Sequence of chain 1.A:
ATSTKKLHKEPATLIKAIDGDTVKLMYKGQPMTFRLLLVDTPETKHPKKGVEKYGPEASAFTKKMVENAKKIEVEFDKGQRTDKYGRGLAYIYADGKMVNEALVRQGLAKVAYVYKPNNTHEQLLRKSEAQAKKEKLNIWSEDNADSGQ

Binding-site contacts:
Ligand atom P1 contacts residue LYS84 of chain 1.A at 3.4 Å.
Ligand atom C5 contacts residue ASP83 of chain 1.A at 3.5 Å.
Ligand atom C5M contacts residue TYR113 of chain 1.A at 3.7 Å (hydrophobic).
Ligand atom C4' contacts residue TYR85 of chain 1.A at 4.0 Å (hydrophobic).
Ligand atom P2 contacts residue ARG87 of chain 1.A at 3.4 Å.
Ligand atom O2P contacts residue TYR85 of chain 1.A at 3.3 Å (h-bond).
Ligand atom C2 contacts residue TYR115 of chain 1.A at 3.6 Å (hydrophobic).
Ligand atom C3' contacts residue TYR113 of chain 1.A at 3.6 Å (hydrophobic).
Ligand atom O3' contacts residue LYS84 of chain 1.A at 2.9 Å (salt-bridge).
Ligand atom O6P contacts residue ARG87 of chain 1.A at 3.6 Å.
Ligand atom C2 contacts residue ASP83 of chain 1.A at 3.8 Å.
Ligand atom C5 contacts residue TYR113 of chain 1.A at 3.8 Å (hydrophobic).
Ligand atom O6P contacts residue ARG35 of chain 1.A at 3.0 Å (salt-bridge).
Ligand atom O1P contacts residue TYR85 of chain 1.A at 2.3 Å (h-bond).
Ligand atom O5P contacts residue ARG35 of chain 1.A at 2.8 Å (salt-bridge).
Ligand atom O2P contacts residue LYS84 of chain 1.A at 3.4 Å (salt-bridge).
Ligand atom P2 contacts residue ARG35 of chain 1.A at 3.3 Å.
Ligand atom O4' contacts residue LYS84 of chain 1.A at 4.0 Å.
Ligand atom C5M contacts residue LEU37 of chain 1.A at 3.9 Å (hydrophobic).
Ligand atom N3 contacts residue TYR115 of chain 1.A at 3.0 Å.
Ligand atom O4 contacts residue TYR115 of chain 1.A at 3.8 Å.
Ligand atom C5' contacts residue TYR113 of chain 1.A at 3.2 Å (hydrophobic).
Ligand atom O3P contacts residue TYR113 of chain 1.A at 3.9 Å.
Ligand atom O5P contacts residue TYR113 of chain 1.A at 3.1 Å.
Ligand atom N1 contacts residue ASP83 of chain 1.A at 4.0 Å.
Ligand atom O4 contacts residue TYR113 of chain 1.A at 3.7 Å.
Ligand atom O4 contacts residue LEU37 of chain 1.A at 3.6 Å.
Ligand atom C2' contacts residue TYR113 of chain 1.A at 3.5 Å (hydrophobic).
Ligand atom C6 contacts residue ASP83 of chain 1.A at 3.6 Å.
Ligand atom C4 contacts residue ASP83 of chain 1.A at 3.8 Å.
Ligand atom N3 contacts residue ASP83 of chain 1.A at 3.9 Å.
Ligand atom P1 contacts residue TYR85 of chain 1.A at 3.3 Å.
Ligand atom C4 contacts residue TYR115 of chain 1.A at 3.6 Å (hydrophobic).
Ligand atom O5' contacts residue ARG87 of chain 1.A at 3.0 Å (salt-bridge).
Ligand atom O4P contacts residue ARG35 of chain 1.A at 2.8 Å.
Ligand atom C5M contacts residue ASP83 of chain 1.A at 4.0 Å.
Ligand atom C3' contacts residue LYS84 of chain 1.A at 4.0 Å.
Ligand atom O1P contacts residue LYS84 of chain 1.A at 3.3 Å (salt-bridge).
Ligand atom O2 contacts residue TYR115 of chain 1.A at 3.7 Å.
Ligand atom O4P contacts residue ARG87 of chain 1.A at 2.6 Å.

A protein and the small-molecule ligand that binds it are described below.
Small molecule (SMILES): Cc1cn([C@H]2C[C@H](OP(=O)(O)O)[C@@H](COP(=O)(O)O)O2)c(=O)[nH]c1=O